Binding-site contacts:
Ligand atom CAB contacts residue LEU205 of chain 4.B at 4.0 Å (hydrophobic).
Ligand atom CAH contacts residue ASN249 of chain 4.B at 3.3 Å.
Ligand atom OAC contacts residue TYR256 of chain 4.B at 3.8 Å.
Ligand atom CAS contacts residue FE21 of chain 4.E at 4.0 Å.
Ligand atom CAL contacts residue VAL287 of chain 4.B at 4.0 Å (hydrophobic).
Ligand atom CAK contacts residue TYR256 of chain 4.B at 4.0 Å (hydrophobic).
Ligand atom CAS contacts residue TYR256 of chain 4.B at 3.7 Å (hydrophobic).
Ligand atom CAO contacts residue VAL214 of chain 4.B at 3.8 Å (hydrophobic).
Ligand atom CAT contacts residue HIS247 of chain 4.B at 3.7 Å.
Ligand atom CAT contacts residue VAL287 of chain 4.B at 4.0 Å (hydrophobic).
Ligand atom OAE contacts residue ASP250 of chain 4.B at 3.6 Å (salt-bridge).
Ligand atom CAI contacts residue VAL287 of chain 4.B at 3.6 Å (hydrophobic).
Ligand atom CAS contacts residue HIS247 of chain 4.B at 3.4 Å.
Ligand atom CAQ contacts residue VAL287 of chain 4.B at 3.5 Å (hydrophobic).
Ligand atom CAG contacts residue MET172 of chain 4.B at 3.7 Å (hydrophobic).
Ligand atom OAE contacts residue HIS247 of chain 4.B at 3.4 Å (h-bond).
Ligand atom CAA contacts residue MET172 of chain 4.B at 3.5 Å (hydrophobic).
Ligand atom CAM contacts residue HIS215 of chain 4.B at 3.9 Å.
Ligand atom OAE contacts residue FE21 of chain 4.E at 3.9 Å.
Ligand atom CAG contacts residue VAL287 of chain 4.B at 4.0 Å (hydrophobic).
Ligand atom CAJ contacts residue VAL214 of chain 4.B at 3.6 Å (hydrophobic).
Ligand atom OAF contacts residue GLU266 of chain 4.B at 4.0 Å.
Ligand atom OAE contacts residue HIS200 of chain 4.B at 3.3 Å.
Ligand atom CAG contacts residue ASN249 of chain 4.B at 3.9 Å.
Ligand atom OAF contacts residue FE21 of chain 4.E at 2.8 Å.
Ligand atom OAF contacts residue HIS215 of chain 4.B at 3.0 Å.
Ligand atom CAG contacts residue PHE192 of chain 4.B at 3.6 Å (hydrophobic).
Ligand atom OAF contacts residue TYR256 of chain 4.B at 3.0 Å (h-bond).
Ligand atom CAR contacts residue HIS247 of chain 4.B at 3.5 Å.
Ligand atom OAC contacts residue HIS215 of chain 4.B at 2.9 Å (h-bond).
Ligand atom CAA contacts residue VAL287 of chain 4.B at 3.1 Å (hydrophobic).
Ligand atom CAO contacts residue HIS215 of chain 4.B at 4.0 Å.
Ligand atom CAQ contacts residue PHE192 of chain 4.B at 3.9 Å (hydrophobic).
Ligand atom OAC contacts residue VAL214 of chain 4.B at 4.0 Å.
Ligand atom CAH contacts residue HIS247 of chain 4.B at 3.7 Å.
Ligand atom CAR contacts residue PHE192 of chain 4.B at 3.8 Å (hydrophobic).
Ligand atom CAN contacts residue PHE294 of chain 4.B at 3.9 Å (hydrophobic).
Ligand atom CAG contacts residue HIS247 of chain 4.B at 4.0 Å.
Ligand atom CAH contacts residue PHE192 of chain 4.B at 3.7 Å (hydrophobic).
Ligand atom OAF contacts residue HIS247 of chain 4.B at 3.4 Å.

A protein and the small-molecule ligand that binds it are described below.
Small molecule (SMILES): Cc1ccc(O)c(O)c1CC[C@@H]1C(=O)CC[C@]2(C)C(=O)CC[C@@H]12

Sequence of chain 4.B:
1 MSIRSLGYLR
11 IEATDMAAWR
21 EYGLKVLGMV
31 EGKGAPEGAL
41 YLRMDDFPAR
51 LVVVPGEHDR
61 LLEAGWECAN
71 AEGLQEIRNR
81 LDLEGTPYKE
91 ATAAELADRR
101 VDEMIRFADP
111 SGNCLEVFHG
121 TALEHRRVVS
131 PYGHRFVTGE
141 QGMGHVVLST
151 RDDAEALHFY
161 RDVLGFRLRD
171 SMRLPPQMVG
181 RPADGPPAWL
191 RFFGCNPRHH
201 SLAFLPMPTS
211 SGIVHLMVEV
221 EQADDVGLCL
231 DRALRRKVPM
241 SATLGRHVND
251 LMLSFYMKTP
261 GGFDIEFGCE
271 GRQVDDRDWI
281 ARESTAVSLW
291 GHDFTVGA